Sequence of chain 1.C:
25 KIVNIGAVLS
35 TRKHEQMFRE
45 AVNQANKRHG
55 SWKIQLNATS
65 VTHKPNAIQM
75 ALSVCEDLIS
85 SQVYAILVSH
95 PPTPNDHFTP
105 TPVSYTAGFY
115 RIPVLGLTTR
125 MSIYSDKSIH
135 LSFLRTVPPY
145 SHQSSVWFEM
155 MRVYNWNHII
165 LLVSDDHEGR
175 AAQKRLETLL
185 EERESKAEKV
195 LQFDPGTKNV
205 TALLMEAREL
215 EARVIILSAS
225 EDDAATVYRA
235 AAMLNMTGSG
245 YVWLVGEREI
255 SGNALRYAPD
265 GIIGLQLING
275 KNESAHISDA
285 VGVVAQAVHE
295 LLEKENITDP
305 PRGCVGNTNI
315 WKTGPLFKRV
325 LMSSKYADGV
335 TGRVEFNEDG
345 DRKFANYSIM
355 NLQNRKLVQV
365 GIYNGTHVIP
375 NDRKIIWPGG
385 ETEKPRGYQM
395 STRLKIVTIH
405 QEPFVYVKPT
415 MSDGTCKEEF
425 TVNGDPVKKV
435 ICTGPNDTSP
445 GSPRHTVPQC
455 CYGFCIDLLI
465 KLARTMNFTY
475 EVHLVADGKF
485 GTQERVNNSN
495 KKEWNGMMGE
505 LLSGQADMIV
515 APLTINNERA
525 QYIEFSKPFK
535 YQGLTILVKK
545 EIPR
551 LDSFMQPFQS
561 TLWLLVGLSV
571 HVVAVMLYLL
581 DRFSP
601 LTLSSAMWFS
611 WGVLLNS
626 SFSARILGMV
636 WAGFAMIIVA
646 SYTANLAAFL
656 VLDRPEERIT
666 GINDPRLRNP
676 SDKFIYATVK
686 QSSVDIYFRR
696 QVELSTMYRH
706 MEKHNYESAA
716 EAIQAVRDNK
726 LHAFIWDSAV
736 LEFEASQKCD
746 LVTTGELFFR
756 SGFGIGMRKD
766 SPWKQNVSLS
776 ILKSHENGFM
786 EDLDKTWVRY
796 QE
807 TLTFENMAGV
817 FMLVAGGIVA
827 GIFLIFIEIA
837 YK

This small molecule binds to this protein.
Small molecule (SMILES): CC(=O)N[C@@H]1[C@@H](O)[C@H](O)[C@@H](CO)O[C@H]1O

Binding-site contacts:
Ligand atom C1 contacts residue ASN471 of chain 1.C at 1.4 Å.
Ligand atom C3 contacts residue ASN471 of chain 1.C at 3.8 Å.
Ligand atom N2 contacts residue ASN471 of chain 1.C at 2.9 Å (h-bond).
Ligand atom C5 contacts residue ASN471 of chain 1.C at 3.7 Å.
Ligand atom C7 contacts residue ASN471 of chain 1.C at 3.2 Å.
Ligand atom C4 contacts residue ASN471 of chain 1.C at 4.3 Å.
Ligand atom O7 contacts residue ASN471 of chain 1.C at 4.0 Å.
Ligand atom O5 contacts residue ASN471 of chain 1.C at 2.4 Å (h-bond).
Ligand atom C2 contacts residue ASN471 of chain 1.C at 2.5 Å.
Ligand atom C8 contacts residue ASN471 of chain 1.C at 3.5 Å.